This small molecule binds to this protein.
Small molecule (SMILES): CC(=O)N[C@@H]1[C@@H](O)[C@H](O)[C@@H](CO)O[C@H]1O

Sequence of chain 1.H:
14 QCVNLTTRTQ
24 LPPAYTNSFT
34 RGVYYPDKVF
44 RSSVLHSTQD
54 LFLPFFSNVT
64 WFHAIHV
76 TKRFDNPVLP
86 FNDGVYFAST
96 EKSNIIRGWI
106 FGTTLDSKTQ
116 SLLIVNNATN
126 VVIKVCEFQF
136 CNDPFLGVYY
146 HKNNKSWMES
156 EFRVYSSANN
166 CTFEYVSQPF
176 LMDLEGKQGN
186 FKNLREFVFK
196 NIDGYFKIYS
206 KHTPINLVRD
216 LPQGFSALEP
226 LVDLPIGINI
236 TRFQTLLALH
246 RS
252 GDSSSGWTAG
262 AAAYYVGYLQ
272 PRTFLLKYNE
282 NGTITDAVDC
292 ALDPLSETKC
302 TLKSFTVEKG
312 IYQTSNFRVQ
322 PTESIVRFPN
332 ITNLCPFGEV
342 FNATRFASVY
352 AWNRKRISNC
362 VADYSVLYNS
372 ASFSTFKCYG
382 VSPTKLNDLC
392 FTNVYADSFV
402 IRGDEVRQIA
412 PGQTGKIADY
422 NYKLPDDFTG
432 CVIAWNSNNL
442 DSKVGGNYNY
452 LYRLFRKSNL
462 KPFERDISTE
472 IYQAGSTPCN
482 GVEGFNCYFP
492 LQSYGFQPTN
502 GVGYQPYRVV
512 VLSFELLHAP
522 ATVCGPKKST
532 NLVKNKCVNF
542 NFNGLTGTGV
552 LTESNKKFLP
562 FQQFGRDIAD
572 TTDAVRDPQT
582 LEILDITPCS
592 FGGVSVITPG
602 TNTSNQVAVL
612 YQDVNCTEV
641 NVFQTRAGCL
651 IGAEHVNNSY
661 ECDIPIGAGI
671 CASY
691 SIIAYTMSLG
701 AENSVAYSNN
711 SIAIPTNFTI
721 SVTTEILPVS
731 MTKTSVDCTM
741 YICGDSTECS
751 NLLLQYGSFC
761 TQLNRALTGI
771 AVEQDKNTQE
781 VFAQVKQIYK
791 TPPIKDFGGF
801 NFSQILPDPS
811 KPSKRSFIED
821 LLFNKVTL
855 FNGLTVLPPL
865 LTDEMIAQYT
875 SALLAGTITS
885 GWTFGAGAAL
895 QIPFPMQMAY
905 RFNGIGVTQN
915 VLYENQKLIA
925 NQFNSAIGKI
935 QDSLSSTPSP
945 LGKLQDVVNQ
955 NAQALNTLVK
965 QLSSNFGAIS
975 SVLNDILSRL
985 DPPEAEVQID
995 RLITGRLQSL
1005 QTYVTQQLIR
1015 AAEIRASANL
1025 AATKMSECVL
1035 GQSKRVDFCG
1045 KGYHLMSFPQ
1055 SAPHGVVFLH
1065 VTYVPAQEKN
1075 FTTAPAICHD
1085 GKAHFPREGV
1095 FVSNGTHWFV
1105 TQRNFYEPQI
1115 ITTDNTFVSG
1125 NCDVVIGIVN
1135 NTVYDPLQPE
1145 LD

Binding-site contacts:
Ligand atom C8 contacts residue ASN1098 of chain 1.H at 4.0 Å.
Ligand atom C6 contacts residue HIS1101 of chain 1.H at 4.0 Å.
Ligand atom C1 contacts residue HIS1101 of chain 1.H at 3.3 Å.
Ligand atom O5 contacts residue HIS1101 of chain 1.H at 3.4 Å (h-bond).
Ligand atom C5 contacts residue HIS1101 of chain 1.H at 3.2 Å.
Ligand atom C6 contacts residue PHE1103 of chain 1.H at 3.5 Å (hydrophobic).
Ligand atom C3 contacts residue ASN1098 of chain 1.H at 3.8 Å.
Ligand atom O6 contacts residue PHE1103 of chain 1.H at 3.3 Å.
Ligand atom O5 contacts residue ASN1098 of chain 1.H at 2.4 Å (h-bond).
Ligand atom C7 contacts residue ASN1098 of chain 1.H at 3.3 Å.
Ligand atom C4 contacts residue ASN1098 of chain 1.H at 4.2 Å.
Ligand atom C1 contacts residue THR1100 of chain 1.H at 4.4 Å.
Ligand atom C5 contacts residue ASN1098 of chain 1.H at 3.7 Å.
Ligand atom C5 contacts residue PHE1103 of chain 1.H at 4.3 Å (hydrophobic).
Ligand atom C7 contacts residue HIS1101 of chain 1.H at 4.5 Å.
Ligand atom C2 contacts residue HIS1101 of chain 1.H at 4.2 Å.
Ligand atom O4 contacts residue HIS1101 of chain 1.H at 4.3 Å.
Ligand atom O7 contacts residue HIS1101 of chain 1.H at 3.4 Å (h-bond).
Ligand atom C2 contacts residue ASN1098 of chain 1.H at 2.4 Å.
Ligand atom C1 contacts residue ASN1098 of chain 1.H at 1.4 Å.
Ligand atom C7 contacts residue THR1100 of chain 1.H at 3.8 Å.
Ligand atom O6 contacts residue HIS1101 of chain 1.H at 3.3 Å.
Ligand atom C4 contacts residue HIS1101 of chain 1.H at 4.1 Å.
Ligand atom O7 contacts residue THR1100 of chain 1.H at 2.7 Å (h-bond).
Ligand atom O7 contacts residue ASN1098 of chain 1.H at 3.5 Å (h-bond).
Ligand atom O5 contacts residue PHE1103 of chain 1.H at 3.7 Å.
Ligand atom C3 contacts residue HIS1101 of chain 1.H at 4.0 Å.
Ligand atom N2 contacts residue ASN1098 of chain 1.H at 2.8 Å (h-bond).